Sequence of chain 1.A:
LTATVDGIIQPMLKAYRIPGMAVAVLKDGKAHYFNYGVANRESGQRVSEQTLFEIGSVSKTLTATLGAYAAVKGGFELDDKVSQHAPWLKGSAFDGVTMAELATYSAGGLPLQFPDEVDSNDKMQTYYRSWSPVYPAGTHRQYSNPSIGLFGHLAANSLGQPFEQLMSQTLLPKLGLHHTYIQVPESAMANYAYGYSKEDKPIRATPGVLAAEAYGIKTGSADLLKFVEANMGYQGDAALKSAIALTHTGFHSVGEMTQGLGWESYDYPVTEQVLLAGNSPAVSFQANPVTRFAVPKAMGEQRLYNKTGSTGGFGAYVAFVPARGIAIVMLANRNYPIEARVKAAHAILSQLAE

Binding-site contacts:
Ligand atom CAJ contacts residue SER57 of chain 1.A at 2.6 Å.
Ligand atom O contacts residue ASN145 of chain 1.A at 3.1 Å (h-bond).
Ligand atom CAO contacts residue TYR143 of chain 1.A at 3.7 Å (hydrophobic).
Ligand atom NAA contacts residue EPE1 of chain 1.G at 3.3 Å (h-bond).
Ligand atom OAC contacts residue SER310 of chain 1.A at 2.9 Å (h-bond).
Ligand atom CAH contacts residue GLN113 of chain 1.A at 3.8 Å.
Ligand atom CAJ contacts residue ASN145 of chain 1.A at 3.8 Å.
Ligand atom C contacts residue GLN113 of chain 1.A at 4.0 Å.
Ligand atom CAN contacts residue SER57 of chain 1.A at 1.3 Å.
Ligand atom CAJ contacts residue LYS60 of chain 1.A at 3.9 Å.
Ligand atom NAK contacts residue SER57 of chain 1.A at 4.0 Å.
Ligand atom OAL contacts residue SER57 of chain 1.A at 3.9 Å.
Ligand atom CA contacts residue SER310 of chain 1.A at 3.5 Å.
Ligand atom OAD contacts residue ILE338 of chain 1.A at 3.5 Å.
Ligand atom OAC contacts residue GLY56 of chain 1.A at 3.6 Å.
Ligand atom CAO contacts residue LEU112 of chain 1.A at 3.6 Å (hydrophobic).
Ligand atom OAD contacts residue THR308 of chain 1.A at 3.4 Å (h-bond).
Ligand atom OAL contacts residue TYR143 of chain 1.A at 3.4 Å.
Ligand atom OAE contacts residue THR308 of chain 1.A at 3.4 Å (h-bond).
Ligand atom OAE contacts residue SER310 of chain 1.A at 4.0 Å.
Ligand atom OAE contacts residue SER57 of chain 1.A at 3.1 Å.
Ligand atom SAR contacts residue THR308 of chain 1.A at 3.4 Å (h-bond).
Ligand atom OAE contacts residue GLY309 of chain 1.A at 3.5 Å.
Ligand atom CAN contacts residue SER310 of chain 1.A at 3.9 Å.
Ligand atom O contacts residue TYR215 of chain 1.A at 4.0 Å.
Ligand atom OAC contacts residue SER57 of chain 1.A at 2.2 Å (h-bond).
Ligand atom NAA contacts residue SER310 of chain 1.A at 3.0 Å (h-bond).
Ligand atom OAG contacts residue THR308 of chain 1.A at 2.9 Å (h-bond).
Ligand atom N contacts residue SER57 of chain 1.A at 2.2 Å (h-bond).
Ligand atom OAG contacts residue TYR143 of chain 1.A at 3.5 Å (h-bond).
Ligand atom OAG contacts residue LYS307 of chain 1.A at 2.9 Å (salt-bridge).
Ligand atom SAR contacts residue LYS307 of chain 1.A at 4.0 Å.
Ligand atom CAO contacts residue SER57 of chain 1.A at 3.9 Å.
Ligand atom CA contacts residue SER57 of chain 1.A at 3.5 Å.
Ligand atom O contacts residue GLN113 of chain 1.A at 3.0 Å (h-bond).
Ligand atom CAH contacts residue LEU112 of chain 1.A at 3.9 Å (hydrophobic).
Ligand atom CAJ contacts residue TYR143 of chain 1.A at 3.6 Å (hydrophobic).
Ligand atom OAC contacts residue GLY309 of chain 1.A at 3.5 Å.
Ligand atom NAA contacts residue TYR215 of chain 1.A at 3.7 Å.
Ligand atom C contacts residue SER310 of chain 1.A at 3.8 Å.

A protein and the small-molecule ligand that binds it are described below.
Small molecule (SMILES): NC(=O)[C@@H]1CC[C@@H](NOS(=O)(=O)O)CN1C=O